Sequence of chain 1.C:
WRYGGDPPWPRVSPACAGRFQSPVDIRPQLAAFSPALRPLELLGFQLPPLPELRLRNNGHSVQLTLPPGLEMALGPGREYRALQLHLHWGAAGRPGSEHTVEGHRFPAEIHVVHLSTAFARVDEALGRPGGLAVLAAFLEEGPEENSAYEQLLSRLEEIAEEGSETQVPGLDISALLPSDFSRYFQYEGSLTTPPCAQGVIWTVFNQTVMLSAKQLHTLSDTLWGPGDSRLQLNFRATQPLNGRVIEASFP

A small-molecule ligand and the protein it binds are described below.
Small molecule (SMILES): NS(=O)(=O)c1ccc(-c2cn(-c3cccc4ccccc34)nn2)s1

Binding-site contacts:
Ligand atom S20 contacts residue LEU197 of chain 1.C at 3.9 Å.
Ligand atom C1 contacts residue PRO201 of chain 1.C at 3.9 Å (hydrophobic).
Ligand atom S20 contacts residue GLN90 of chain 1.C at 4.0 Å.
Ligand atom N24 contacts residue ZN1 of chain 1.N at 2.1 Å.
Ligand atom N24 contacts residue GOL1 of chain 1.P at 3.3 Å (h-bond).
Ligand atom C19 contacts residue GOL1 of chain 1.P at 3.6 Å.
Ligand atom O22 contacts residue THR198 of chain 1.C at 3.0 Å (h-bond).
Ligand atom O23 contacts residue VAL119 of chain 1.C at 3.7 Å.
Ligand atom C14 contacts residue GOL1 of chain 1.P at 3.7 Å.
Ligand atom O23 contacts residue TRP208 of chain 1.C at 3.9 Å.
Ligand atom O23 contacts residue HIS92 of chain 1.C at 3.4 Å.
Ligand atom N24 contacts residue HIS117 of chain 1.C at 3.6 Å.
Ligand atom N13 contacts residue GLN90 of chain 1.C at 3.5 Å (h-bond).
Ligand atom C17 contacts residue GOL1 of chain 1.P at 3.9 Å.
Ligand atom C18 contacts residue THR199 of chain 1.C at 3.2 Å.
Ligand atom C6 contacts residue LEU132 of chain 1.C at 3.9 Å (hydrophobic).
Ligand atom N24 contacts residue HIS92 of chain 1.C at 3.4 Å (h-bond).
Ligand atom C17 contacts residue THR199 of chain 1.C at 3.2 Å.
Ligand atom C6 contacts residue ASP129 of chain 1.C at 4.0 Å.
Ligand atom O23 contacts residue HIS117 of chain 1.C at 3.5 Å (h-bond).
Ligand atom C3 contacts residue VAL128 of chain 1.C at 3.7 Å (hydrophobic).
Ligand atom N24 contacts residue GLU104 of chain 1.C at 3.9 Å.
Ligand atom N24 contacts residue THR198 of chain 1.C at 2.7 Å (h-bond).
Ligand atom C16 contacts residue GOL1 of chain 1.P at 3.6 Å.
Ligand atom S20 contacts residue GOL1 of chain 1.P at 3.9 Å.
Ligand atom S21 contacts residue THR198 of chain 1.C at 3.8 Å.
Ligand atom C18 contacts residue GOL1 of chain 1.P at 3.2 Å.
Ligand atom C4 contacts residue VAL128 of chain 1.C at 4.0 Å (hydrophobic).
Ligand atom N13 contacts residue VAL119 of chain 1.C at 3.9 Å.
Ligand atom C10 contacts residue VAL128 of chain 1.C at 3.8 Å (hydrophobic).
Ligand atom C5 contacts residue ASP129 of chain 1.C at 3.5 Å.
Ligand atom S21 contacts residue ZN1 of chain 1.N at 3.0 Å.
Ligand atom O23 contacts residue ZN1 of chain 1.N at 3.0 Å.
Ligand atom C18 contacts residue LEU197 of chain 1.C at 3.9 Å (hydrophobic).
Ligand atom S20 contacts residue VAL119 of chain 1.C at 3.6 Å.
Ligand atom C1 contacts residue LEU132 of chain 1.C at 3.6 Å (hydrophobic).
Ligand atom S21 contacts residue HIS92 of chain 1.C at 3.8 Å.
Ligand atom O22 contacts residue TRP208 of chain 1.C at 3.4 Å.
Ligand atom N24 contacts residue HIS94 of chain 1.C at 3.5 Å (h-bond).
Ligand atom O22 contacts residue LEU197 of chain 1.C at 3.4 Å.